Binding-site contacts:
Ligand atom O3 contacts residue ASP87 of chain 1.D at 2.6 Å (salt-bridge).
Ligand atom C6 contacts residue HIS219 of chain 1.D at 3.8 Å.
Ligand atom O6 contacts residue SER216 of chain 1.D at 2.7 Å (h-bond).
Ligand atom C3 contacts residue PHE129 of chain 1.D at 3.5 Å (hydrophobic).
Ligand atom O3 contacts residue GLY104 of chain 1.D at 4.0 Å.
Ligand atom C6 contacts residue SER216 of chain 1.D at 3.6 Å.
Ligand atom OAT contacts residue LEU215 of chain 1.D at 3.8 Å.
Ligand atom C1 contacts residue ACT1 of chain 1.X at 4.0 Å.
Ligand atom O4 contacts residue GLY214 of chain 1.D at 3.3 Å.
Ligand atom OBH contacts residue LEU215 of chain 1.D at 3.4 Å.
Ligand atom CBG contacts residue ASN131 of chain 1.D at 3.8 Å.
Ligand atom OBH contacts residue PRO103 of chain 1.D at 3.8 Å.
Ligand atom N2 contacts residue ASN131 of chain 1.D at 3.5 Å (h-bond).
Ligand atom O3 contacts residue GLY105 of chain 1.D at 3.1 Å (h-bond).
Ligand atom O6 contacts residue HIS219 of chain 1.D at 3.8 Å.
Ligand atom OBH contacts residue GLY104 of chain 1.D at 3.7 Å.
Ligand atom CBK contacts residue ASN131 of chain 1.D at 4.0 Å.
Ligand atom O4 contacts residue LEU215 of chain 1.D at 3.0 Å (h-bond).
Ligand atom C4 contacts residue PHE129 of chain 1.D at 3.6 Å (hydrophobic).
Ligand atom C2 contacts residue ASN131 of chain 1.D at 4.1 Å.
Ligand atom CBK contacts residue TRP133 of chain 1.D at 3.9 Å (hydrophobic).
Ligand atom O3 contacts residue ASN131 of chain 1.D at 2.8 Å (h-bond).
Ligand atom CBK contacts residue ACT1 of chain 1.X at 3.8 Å.
Ligand atom C3 contacts residue ASN131 of chain 1.D at 3.4 Å.
Ligand atom C4 contacts residue ASP87 of chain 1.D at 3.5 Å.
Ligand atom NAP contacts residue LEU215 of chain 1.D at 4.0 Å.
Ligand atom CAS contacts residue LEU215 of chain 1.D at 3.9 Å (hydrophobic).
Ligand atom O4 contacts residue ASP87 of chain 1.D at 2.6 Å (salt-bridge).
Ligand atom O3 contacts residue PHE129 of chain 1.D at 3.7 Å.
Ligand atom N2 contacts residue ACT1 of chain 1.X at 3.6 Å.
Ligand atom O5 contacts residue LEU215 of chain 1.D at 3.7 Å.
Ligand atom OBH contacts residue GLY105 of chain 1.D at 3.0 Å (h-bond).
Ligand atom CBG contacts residue GLY105 of chain 1.D at 3.7 Å.
Ligand atom C3 contacts residue ASP87 of chain 1.D at 3.6 Å.
Ligand atom CBE contacts residue ACT1 of chain 1.X at 3.3 Å.
Ligand atom O1 contacts residue LEU215 of chain 1.D at 3.6 Å.
Ligand atom OBF contacts residue ACT1 of chain 1.X at 3.9 Å.
Ligand atom C6 contacts residue PHE129 of chain 1.D at 4.1 Å (hydrophobic).
Ligand atom C5 contacts residue PHE129 of chain 1.D at 3.7 Å (hydrophobic).
Ligand atom C6 contacts residue LEU215 of chain 1.D at 3.9 Å (hydrophobic).

A protein and the small-molecule ligand that binds it are described below.
Small molecule (SMILES): CC(=O)N[C@H]1[C@H](Oc2ccc([N+](=O)[O-])cc2)O[C@H](CO)[C@@H](O[C@@H]2O[C@H](CO)[C@H](O)[C@H](O)[C@H]2NC(C)=O)[C@@H]1O

Sequence of chain 1.D:
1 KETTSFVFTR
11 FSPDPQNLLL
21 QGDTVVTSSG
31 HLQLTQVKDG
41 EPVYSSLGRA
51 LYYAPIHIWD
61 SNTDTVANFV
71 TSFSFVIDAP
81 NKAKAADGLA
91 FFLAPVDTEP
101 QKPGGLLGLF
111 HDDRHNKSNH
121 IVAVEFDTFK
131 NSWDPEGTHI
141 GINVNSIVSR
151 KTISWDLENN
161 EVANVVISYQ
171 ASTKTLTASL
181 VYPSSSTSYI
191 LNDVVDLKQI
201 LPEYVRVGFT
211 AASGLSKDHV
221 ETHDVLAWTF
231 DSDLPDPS